Sequence of chain 1.F:
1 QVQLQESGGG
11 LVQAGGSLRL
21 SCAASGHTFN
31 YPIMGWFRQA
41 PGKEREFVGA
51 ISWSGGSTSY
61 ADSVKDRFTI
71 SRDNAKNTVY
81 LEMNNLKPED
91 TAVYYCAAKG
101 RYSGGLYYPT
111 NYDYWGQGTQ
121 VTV

Sequence of chain 1.A:
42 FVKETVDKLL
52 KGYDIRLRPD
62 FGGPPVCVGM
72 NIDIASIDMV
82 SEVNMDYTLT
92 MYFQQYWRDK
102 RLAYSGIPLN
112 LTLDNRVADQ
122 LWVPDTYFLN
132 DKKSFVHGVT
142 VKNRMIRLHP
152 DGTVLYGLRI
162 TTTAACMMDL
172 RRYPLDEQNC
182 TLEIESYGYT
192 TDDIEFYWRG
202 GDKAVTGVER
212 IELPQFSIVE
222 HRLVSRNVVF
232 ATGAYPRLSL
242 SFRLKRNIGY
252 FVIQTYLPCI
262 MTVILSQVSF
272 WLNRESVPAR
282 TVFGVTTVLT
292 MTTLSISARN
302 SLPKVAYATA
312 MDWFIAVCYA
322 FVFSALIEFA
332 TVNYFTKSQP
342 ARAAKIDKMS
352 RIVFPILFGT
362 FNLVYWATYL

Binding-site contacts:
Ligand atom C1 contacts residue ASN180 of chain 1.A at 1.4 Å.
Ligand atom C2 contacts residue ASP113 of chain 1.F at 4.0 Å.
Ligand atom C6 contacts residue ARG227 of chain 1.A at 3.7 Å.
Ligand atom N2 contacts residue ASP113 of chain 1.F at 3.0 Å (salt-bridge).
Ligand atom O6 contacts residue ARG223 of chain 1.A at 3.8 Å.
Ligand atom O5 contacts residue ASN180 of chain 1.A at 2.3 Å (h-bond).
Ligand atom C4 contacts residue TYR31 of chain 1.F at 3.9 Å (hydrophobic).
Ligand atom C5 contacts residue SER226 of chain 1.A at 4.0 Å.
Ligand atom C4 contacts residue VAL225 of chain 1.A at 4.2 Å (hydrophobic).
Ligand atom C8 contacts residue ARG227 of chain 1.A at 4.0 Å.
Ligand atom C3 contacts residue ASN180 of chain 1.A at 3.8 Å.
Ligand atom N2 contacts residue ASN180 of chain 1.A at 3.0 Å (h-bond).
Ligand atom C3 contacts residue ASP113 of chain 1.F at 4.0 Å.
Ligand atom C8 contacts residue SER103 of chain 1.F at 3.7 Å.
Ligand atom O4 contacts residue TYR31 of chain 1.F at 3.9 Å.
Ligand atom O6 contacts residue ASN30 of chain 1.F at 3.5 Å (h-bond).
Ligand atom O3 contacts residue VAL225 of chain 1.A at 3.8 Å.
Ligand atom C7 contacts residue ARG227 of chain 1.A at 4.1 Å.
Ligand atom N2 contacts residue SER242 of chain 1.A at 3.4 Å (h-bond).
Ligand atom O7 contacts residue SER240 of chain 1.A at 3.9 Å.
Ligand atom C5 contacts residue ASN180 of chain 1.A at 3.6 Å.
Ligand atom C7 contacts residue ARG223 of chain 1.A at 3.6 Å.
Ligand atom O5 contacts residue ASN30 of chain 1.F at 4.0 Å.
Ligand atom C8 contacts residue ARG223 of chain 1.A at 3.8 Å.
Ligand atom O3 contacts residue ARG223 of chain 1.A at 3.5 Å (salt-bridge).
Ligand atom C7 contacts residue ASN180 of chain 1.A at 3.2 Å.
Ligand atom N2 contacts residue ARG223 of chain 1.A at 3.8 Å.
Ligand atom O7 contacts residue ASN180 of chain 1.A at 2.8 Å (h-bond).
Ligand atom O5 contacts residue VAL225 of chain 1.A at 4.1 Å.
Ligand atom C8 contacts residue ASP113 of chain 1.F at 3.4 Å.
Ligand atom C7 contacts residue SER242 of chain 1.A at 4.2 Å.
Ligand atom C8 contacts residue SER242 of chain 1.A at 4.0 Å.
Ligand atom C2 contacts residue ASN180 of chain 1.A at 2.5 Å.
Ligand atom O7 contacts residue ARG244 of chain 1.A at 4.2 Å.
Ligand atom O3 contacts residue ARG227 of chain 1.A at 3.4 Å.
Ligand atom O7 contacts residue ARG223 of chain 1.A at 4.0 Å.
Ligand atom C6 contacts residue TYR31 of chain 1.F at 3.6 Å (hydrophobic).
Ligand atom C6 contacts residue SER226 of chain 1.A at 3.2 Å.
Ligand atom C7 contacts residue ASP113 of chain 1.F at 3.7 Å.
Ligand atom C1 contacts residue TYR31 of chain 1.F at 3.6 Å (hydrophobic).

A protein and the small-molecule ligand that binds it are described below.
Small molecule (SMILES): CC(=O)N[C@H]1[C@H](O[C@H]2[C@H](O)[C@@H](NC(C)=O)CO[C@@H]2CO)O[C@H](CO)[C@@H](O[C@@H]2O[C@H](CO[C@H]3O[C@H](CO)[C@@H](O)[C@H](O)[C@@H]3O)[C@@H](O)[C@H](O[C@H]3O[C@H](CO)[C@@H](O)[C@H](O)[C@@H]3O)[C@@H]2O)[C@@H]1O